Binding-site contacts:
Ligand atom SAY contacts residue ILE54 of chain 3.B at 3.9 Å.
Ligand atom CAA contacts residue MET47 of chain 3.B at 3.7 Å (hydrophobic).
Ligand atom SAX contacts residue LEU157 of chain 3.A at 3.7 Å.
Ligand atom CAI contacts residue MET47 of chain 3.B at 3.6 Å (hydrophobic).
Ligand atom CAE contacts residue VAL39 of chain 3.A at 4.0 Å (hydrophobic).
Ligand atom CAO contacts residue LEU159 of chain 3.A at 3.8 Å (hydrophobic).
Ligand atom CAJ contacts residue LEU157 of chain 3.A at 3.7 Å (hydrophobic).
Ligand atom CAR contacts residue MET47 of chain 3.B at 3.6 Å (hydrophobic).
Ligand atom CAM contacts residue MET47 of chain 3.B at 3.9 Å (hydrophobic).
Ligand atom CAB contacts residue ILE158 of chain 3.A at 3.3 Å (hydrophobic).
Ligand atom CAB contacts residue ILE11 of chain 3.A at 3.9 Å (hydrophobic).
Ligand atom CAB contacts residue GLY9 of chain 3.A at 3.1 Å.
Ligand atom CAI contacts residue ILE54 of chain 3.B at 3.4 Å (hydrophobic).
Ligand atom CAE contacts residue MET47 of chain 3.B at 3.5 Å (hydrophobic).
Ligand atom CAD contacts residue MET47 of chain 3.B at 3.2 Å (hydrophobic).
Ligand atom CAQ contacts residue LEU157 of chain 3.A at 3.7 Å (hydrophobic).
Ligand atom CAT contacts residue MET47 of chain 3.B at 3.8 Å (hydrophobic).
Ligand atom SAX contacts residue LEU159 of chain 3.A at 3.9 Å.
Ligand atom CAU contacts residue LEU53 of chain 3.B at 3.9 Å (hydrophobic).
Ligand atom CAO contacts residue ILE11 of chain 3.A at 3.8 Å (hydrophobic).
Ligand atom SAX contacts residue ILE11 of chain 3.A at 3.9 Å.
Ligand atom CAT contacts residue LEU53 of chain 3.B at 4.0 Å (hydrophobic).
Ligand atom CAH contacts residue MET47 of chain 3.B at 3.6 Å (hydrophobic).
Ligand atom SAX contacts residue ILE158 of chain 3.A at 3.0 Å (h-bond).
Ligand atom CAJ contacts residue LEU16 of chain 3.A at 4.0 Å (hydrophobic).
Ligand atom SAY contacts residue LEU53 of chain 3.B at 3.5 Å.
Ligand atom CAE contacts residue LEU14 of chain 3.B at 4.0 Å (hydrophobic).
Ligand atom CAI contacts residue HIS48 of chain 3.B at 3.4 Å.
Ligand atom CAB contacts residue VAL10 of chain 3.A at 3.5 Å (hydrophobic).
Ligand atom NAV contacts residue MET47 of chain 3.B at 4.0 Å.
Ligand atom CAB contacts residue LEU157 of chain 3.A at 3.8 Å (hydrophobic).
Ligand atom CAC contacts residue MET47 of chain 3.B at 3.6 Å (hydrophobic).
Ligand atom CAG contacts residue MET47 of chain 3.B at 3.9 Å (hydrophobic).
Ligand atom CAK contacts residue LEU53 of chain 3.B at 4.0 Å (hydrophobic).
Ligand atom CAQ contacts residue ILE11 of chain 3.A at 3.6 Å (hydrophobic).
Ligand atom CAD contacts residue HIS48 of chain 3.B at 3.2 Å.
Ligand atom CAP contacts residue MET47 of chain 3.B at 3.5 Å (hydrophobic).
Ligand atom CAL contacts residue LEU159 of chain 3.A at 3.7 Å (hydrophobic).
Ligand atom CAB contacts residue LEU16 of chain 3.A at 3.4 Å (hydrophobic).
Ligand atom CAM contacts residue TYR16 of chain 3.B at 4.0 Å (hydrophobic).

This small molecule binds to this protein.
Small molecule (SMILES): CSc1ccc2c(c1)N(CC[C@H]1CCCCN1C)c1ccccc1S2

Sequence of chain 3.A:
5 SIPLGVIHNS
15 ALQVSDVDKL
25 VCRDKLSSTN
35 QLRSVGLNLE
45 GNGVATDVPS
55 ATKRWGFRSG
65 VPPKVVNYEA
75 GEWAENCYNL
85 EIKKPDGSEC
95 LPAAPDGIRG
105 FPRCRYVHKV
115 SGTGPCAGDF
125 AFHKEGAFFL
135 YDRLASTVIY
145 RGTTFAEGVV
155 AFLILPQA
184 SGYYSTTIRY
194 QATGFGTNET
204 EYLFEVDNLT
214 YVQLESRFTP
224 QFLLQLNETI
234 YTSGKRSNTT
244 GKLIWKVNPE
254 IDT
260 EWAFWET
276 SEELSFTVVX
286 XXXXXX

Sequence of chain 3.B:
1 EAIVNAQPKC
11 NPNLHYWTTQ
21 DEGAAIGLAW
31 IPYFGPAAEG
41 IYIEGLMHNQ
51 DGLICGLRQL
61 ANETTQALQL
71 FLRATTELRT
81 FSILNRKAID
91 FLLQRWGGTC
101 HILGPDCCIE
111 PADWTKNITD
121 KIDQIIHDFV